The protein below binds the small molecule below.
Small molecule (SMILES): CC(=O)C(=O)O

Binding-site contacts:
Ligand atom CA contacts residue THR179 of chain 1.A at 4.1 Å.
Ligand atom O3 contacts residue THR178 of chain 1.A at 3.0 Å (h-bond).
Ligand atom O contacts residue THR112 of chain 1.A at 3.0 Å (h-bond).
Ligand atom CB contacts residue PRO165 of chain 1.A at 4.2 Å (hydrophobic).
Ligand atom CB contacts residue TRP273 of chain 1.A at 3.9 Å (hydrophobic).
Ligand atom C contacts residue THR112 of chain 1.A at 3.9 Å.
Ligand atom CB contacts residue ILE113 of chain 1.A at 4.1 Å (hydrophobic).
Ligand atom CA contacts residue TRP273 of chain 1.A at 3.6 Å (hydrophobic).
Ligand atom C contacts residue NAD1 of chain 1.C at 4.2 Å.
Ligand atom CB contacts residue NAD1 of chain 1.C at 4.0 Å.
Ligand atom CB contacts residue GLY166 of chain 1.A at 4.1 Å.
Ligand atom O3 contacts residue THR179 of chain 1.A at 3.6 Å (h-bond).
Ligand atom OXT contacts residue TYR137 of chain 1.A at 3.2 Å.
Ligand atom CA contacts residue THR178 of chain 1.A at 4.2 Å.
Ligand atom O3 contacts residue GLY177 of chain 1.A at 4.1 Å.
Ligand atom OXT contacts residue THR178 of chain 1.A at 4.4 Å.
Ligand atom C contacts residue TYR137 of chain 1.A at 3.4 Å (hydrophobic).
Ligand atom CB contacts residue THR112 of chain 1.A at 4.1 Å.
Ligand atom C contacts residue SER74 of chain 1.A at 3.8 Å.
Ligand atom CA contacts residue SER74 of chain 1.A at 4.0 Å.
Ligand atom O3 contacts residue TRP273 of chain 1.A at 3.4 Å.
Ligand atom OXT contacts residue LEU73 of chain 1.A at 3.8 Å.
Ligand atom OXT contacts residue GLY177 of chain 1.A at 4.1 Å.
Ligand atom O3 contacts residue SER74 of chain 1.A at 3.4 Å (h-bond).
Ligand atom OXT contacts residue SER74 of chain 1.A at 2.8 Å (h-bond).
Ligand atom CA contacts residue NAD1 of chain 1.C at 4.5 Å.
Ligand atom O contacts residue NAD1 of chain 1.C at 3.3 Å.
Ligand atom OXT contacts residue TRP273 of chain 1.A at 4.5 Å.
Ligand atom CB contacts residue THR179 of chain 1.A at 3.8 Å.
Ligand atom CA contacts residue THR112 of chain 1.A at 4.4 Å.
Ligand atom C contacts residue TRP273 of chain 1.A at 4.2 Å (hydrophobic).
Ligand atom O contacts residue TYR137 of chain 1.A at 2.6 Å (h-bond).

Sequence of chain 1.A:
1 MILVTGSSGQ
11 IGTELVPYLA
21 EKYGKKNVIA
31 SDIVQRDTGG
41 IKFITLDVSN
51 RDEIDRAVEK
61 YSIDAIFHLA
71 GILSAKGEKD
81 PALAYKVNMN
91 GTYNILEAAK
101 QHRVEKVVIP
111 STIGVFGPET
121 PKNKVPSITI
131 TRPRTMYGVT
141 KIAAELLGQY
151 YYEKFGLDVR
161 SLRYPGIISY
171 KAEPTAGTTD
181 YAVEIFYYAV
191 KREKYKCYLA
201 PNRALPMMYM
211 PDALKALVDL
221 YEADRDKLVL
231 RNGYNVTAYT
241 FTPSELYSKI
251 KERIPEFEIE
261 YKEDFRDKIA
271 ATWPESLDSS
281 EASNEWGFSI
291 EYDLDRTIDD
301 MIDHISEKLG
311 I